This protein binds this small molecule.
Small molecule (SMILES): CC(=O)N[C@H]1[C@H](O[C@H]2[C@H](O)[C@@H](NC(C)=O)CO[C@@H]2CO)O[C@H](CO)[C@@H](O)[C@@H]1O

Sequence of chain 1.B:
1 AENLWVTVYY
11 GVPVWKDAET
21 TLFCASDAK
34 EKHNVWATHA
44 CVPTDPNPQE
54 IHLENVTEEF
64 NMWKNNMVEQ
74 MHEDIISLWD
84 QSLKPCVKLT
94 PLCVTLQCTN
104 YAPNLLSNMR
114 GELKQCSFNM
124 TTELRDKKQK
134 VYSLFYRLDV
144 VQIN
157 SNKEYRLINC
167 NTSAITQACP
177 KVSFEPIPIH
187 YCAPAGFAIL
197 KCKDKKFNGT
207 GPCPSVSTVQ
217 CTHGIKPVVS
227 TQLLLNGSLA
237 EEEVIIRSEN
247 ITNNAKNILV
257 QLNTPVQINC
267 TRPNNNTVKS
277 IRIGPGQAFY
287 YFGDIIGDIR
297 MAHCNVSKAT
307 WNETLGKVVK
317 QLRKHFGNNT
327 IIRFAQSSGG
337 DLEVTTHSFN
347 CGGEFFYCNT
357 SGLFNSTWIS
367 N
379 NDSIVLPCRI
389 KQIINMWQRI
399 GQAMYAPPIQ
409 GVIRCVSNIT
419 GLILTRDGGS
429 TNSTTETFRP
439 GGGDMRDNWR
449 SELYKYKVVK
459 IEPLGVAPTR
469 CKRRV

Binding-site contacts:
Ligand atom O5 contacts residue ASN355 of chain 1.B at 2.3 Å (h-bond).
Ligand atom C8 contacts residue THR342 of chain 1.B at 4.4 Å.
Ligand atom O7 contacts residue ASN355 of chain 1.B at 4.2 Å.
Ligand atom C4 contacts residue ASN355 of chain 1.B at 4.2 Å.
Ligand atom C3 contacts residue ASN355 of chain 1.B at 3.9 Å.
Ligand atom C5 contacts residue GLN332 of chain 1.B at 4.3 Å.
Ligand atom C8 contacts residue THR341 of chain 1.B at 3.7 Å.
Ligand atom C2 contacts residue ASN355 of chain 1.B at 2.5 Å.
Ligand atom C5 contacts residue ASN355 of chain 1.B at 3.7 Å.
Ligand atom C6 contacts residue GLN332 of chain 1.B at 4.5 Å.
Ligand atom C1 contacts residue SER357 of chain 1.B at 3.8 Å.
Ligand atom O7 contacts residue GLN332 of chain 1.B at 4.4 Å.
Ligand atom O5 contacts residue SER357 of chain 1.B at 4.2 Å.
Ligand atom C1 contacts residue ASN355 of chain 1.B at 1.4 Å.
Ligand atom C8 contacts residue ASN355 of chain 1.B at 3.6 Å.
Ligand atom C7 contacts residue ASN355 of chain 1.B at 3.3 Å.
Ligand atom N2 contacts residue ASN355 of chain 1.B at 2.6 Å (h-bond).